This protein binds this small molecule.
Small molecule (SMILES): C[N+](C)(C)[O-]

Binding-site contacts:
Ligand atom NAC contacts residue HIS40 of chain 1.B at 3.6 Å.
Ligand atom CAB contacts residue HIS40 of chain 1.B at 3.4 Å.
Ligand atom CAA contacts residue GLY14 of chain 1.B at 3.6 Å.
Ligand atom NAC contacts residue ASP42 of chain 1.B at 4.3 Å.
Ligand atom CAA contacts residue HIS40 of chain 1.B at 4.4 Å.
Ligand atom NAC contacts residue GLY14 of chain 1.B at 4.2 Å.
Ligand atom OAE contacts residue ASP42 of chain 1.B at 4.0 Å.
Ligand atom OAE contacts residue GLY14 of chain 1.B at 3.6 Å.
Ligand atom CAD contacts residue ASP42 of chain 1.B at 3.4 Å.
Ligand atom OAE contacts residue HIS40 of chain 1.B at 2.8 Å (h-bond).

Sequence of chain 1.B:
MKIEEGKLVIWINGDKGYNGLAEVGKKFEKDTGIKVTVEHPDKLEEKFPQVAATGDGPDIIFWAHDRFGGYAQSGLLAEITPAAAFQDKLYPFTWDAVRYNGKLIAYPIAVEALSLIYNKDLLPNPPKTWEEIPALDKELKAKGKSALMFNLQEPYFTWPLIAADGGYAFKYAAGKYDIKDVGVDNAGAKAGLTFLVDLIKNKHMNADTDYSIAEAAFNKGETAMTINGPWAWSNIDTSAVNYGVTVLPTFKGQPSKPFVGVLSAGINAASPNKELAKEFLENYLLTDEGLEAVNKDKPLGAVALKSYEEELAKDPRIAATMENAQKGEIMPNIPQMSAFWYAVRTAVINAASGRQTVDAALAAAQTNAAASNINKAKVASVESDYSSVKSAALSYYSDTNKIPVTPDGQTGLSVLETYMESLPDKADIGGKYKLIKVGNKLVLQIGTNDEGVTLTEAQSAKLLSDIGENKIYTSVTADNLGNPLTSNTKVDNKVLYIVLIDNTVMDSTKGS